Binding-site contacts:
Ligand atom O6 contacts residue ASN188 of chain 1.A at 3.3 Å (h-bond).
Ligand atom C2 contacts residue ASN145 of chain 1.A at 2.5 Å.
Ligand atom C2 contacts residue GLN143 of chain 1.A at 3.9 Å.
Ligand atom C3 contacts residue GLN143 of chain 1.A at 4.4 Å.
Ligand atom C8 contacts residue VAL131 of chain 1.A at 4.2 Å (hydrophobic).
Ligand atom C8 contacts residue GLN143 of chain 1.A at 3.3 Å.
Ligand atom O7 contacts residue ASN145 of chain 1.A at 3.8 Å.
Ligand atom N2 contacts residue GLN143 of chain 1.A at 2.9 Å (h-bond).
Ligand atom C5 contacts residue ASN145 of chain 1.A at 3.6 Å.
Ligand atom O5 contacts residue THR205 of chain 1.A at 3.5 Å (h-bond).
Ligand atom C3 contacts residue ASN145 of chain 1.A at 3.8 Å.
Ligand atom C6 contacts residue THR205 of chain 1.A at 3.9 Å.
Ligand atom O5 contacts residue ASN145 of chain 1.A at 2.3 Å (h-bond).
Ligand atom O5 contacts residue THR203 of chain 1.A at 3.5 Å.
Ligand atom C6 contacts residue THR203 of chain 1.A at 3.9 Å.
Ligand atom C7 contacts residue GLN143 of chain 1.A at 3.5 Å.
Ligand atom O6 contacts residue THR203 of chain 1.A at 3.9 Å.
Ligand atom C7 contacts residue ASN145 of chain 1.A at 3.6 Å.
Ligand atom C1 contacts residue THR205 of chain 1.A at 3.9 Å.
Ligand atom N2 contacts residue ASN145 of chain 1.A at 3.0 Å (h-bond).
Ligand atom C1 contacts residue GLN143 of chain 1.A at 3.9 Å.
Ligand atom C6 contacts residue VAL186 of chain 1.A at 3.7 Å (hydrophobic).
Ligand atom C5 contacts residue THR205 of chain 1.A at 3.6 Å.
Ligand atom C5 contacts residue THR203 of chain 1.A at 4.3 Å.
Ligand atom C1 contacts residue ASN145 of chain 1.A at 1.4 Å.
Ligand atom C4 contacts residue ASN145 of chain 1.A at 4.2 Å.
Ligand atom C1 contacts residue THR203 of chain 1.A at 4.5 Å.
Ligand atom O6 contacts residue VAL186 of chain 1.A at 3.7 Å.

This small molecule binds to this protein.
Small molecule (SMILES): CC(=O)N[C@@H]1[C@@H](O)[C@H](O)[C@@H](CO)O[C@H]1O

Sequence of chain 1.A:
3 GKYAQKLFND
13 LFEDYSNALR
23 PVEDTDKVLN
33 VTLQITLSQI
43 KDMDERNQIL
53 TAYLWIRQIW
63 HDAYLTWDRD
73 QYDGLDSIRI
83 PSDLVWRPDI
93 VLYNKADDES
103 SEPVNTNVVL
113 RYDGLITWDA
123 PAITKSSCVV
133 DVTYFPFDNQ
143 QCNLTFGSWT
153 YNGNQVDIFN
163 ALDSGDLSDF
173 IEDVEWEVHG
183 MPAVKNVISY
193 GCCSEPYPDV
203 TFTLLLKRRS